The small molecule below binds the protein below.
Small molecule (SMILES): CC[C@H](O[P](=O)(O)OC[C@H]1O[C@@H](n2cc(C)c(=O)[nH]c2=O)C[C@@H]1O[P](=O)(O)OC[C@H]1O[C@@H](n2cc(C)c(=O)[nH]c2=O)C[C@@H]1O[P](=O)(O)OC[C@H]1O[C@@H](n2cc(C)c(=O)[nH]c2=O)C[C@@H]1O[P](=O)(O)OC[C@H]1O[C@@H](n2ccc(N)nc2=O)C[C@@H]1OP(=O)(O)O)[C@H](O)CO[P](=O)(O)O[C@H]1C[C@H](n2cc(C)c(=O)[nH]c2=O)O[C@@H]1CO[P](=O)(O)O[C@H]1C[C@H](n2cc(C)c(=O)[nH]c2=O)O[C@@H]1CO[P](=O)(O)O[C@H]1C[C@H](n2cc(C)c(=O)[nH]c2=O)O[C@@H]1CO

Binding-site contacts:
Ligand atom OP1 contacts residue ARG104 of chain 1.A at 2.7 Å (salt-bridge).
Ligand atom C4' contacts residue GLN100 of chain 1.A at 3.4 Å.
Ligand atom N3 contacts residue GLY59 of chain 1.A at 3.3 Å (h-bond).
Ligand atom C3' contacts residue LYS145 of chain 1.A at 3.2 Å.
Ligand atom C1' contacts residue GLN100 of chain 1.A at 3.3 Å.
Ligand atom OP1 contacts residue LYS145 of chain 1.A at 3.4 Å (salt-bridge).
Ligand atom C4' contacts residue SER178 of chain 1.A at 3.6 Å.
Ligand atom O1P contacts residue GLY59 of chain 1.A at 3.1 Å (h-bond).
Ligand atom O2 contacts residue ARG96 of chain 1.A at 2.9 Å (salt-bridge).
Ligand atom C2 contacts residue GLY59 of chain 1.A at 3.4 Å.
Ligand atom O2P contacts residue GLY61 of chain 1.A at 3.5 Å (h-bond).
Ligand atom O2 contacts residue TYR55 of chain 1.A at 3.5 Å.
Ligand atom O3' contacts residue LYS145 of chain 1.A at 2.9 Å (salt-bridge).
Ligand atom C2' contacts residue LYS145 of chain 1.A at 2.6 Å.
Ligand atom C4' contacts residue TYR55 of chain 1.A at 3.4 Å (hydrophobic).
Ligand atom N3 contacts residue GLN56 of chain 1.A at 3.3 Å (h-bond).
Ligand atom C6 contacts residue LEU57 of chain 1.A at 3.3 Å (hydrophobic).
Ligand atom C4 contacts residue GLN56 of chain 1.A at 3.5 Å.
Ligand atom O4' contacts residue GLN100 of chain 1.A at 3.4 Å (h-bond).
Ligand atom O2 contacts residue GLY59 of chain 1.A at 3.3 Å.
Ligand atom OP2 contacts residue LYS145 of chain 1.A at 2.6 Å (salt-bridge).
Ligand atom C7 contacts residue ARG96 of chain 1.A at 3.5 Å.
Ligand atom O2 contacts residue LEU97 of chain 1.A at 3.6 Å.
Ligand atom O3' contacts residue ARG104 of chain 1.A at 3.2 Å (salt-bridge).
Ligand atom OP1 contacts residue SER144 of chain 1.A at 3.6 Å.
Ligand atom C1' contacts residue LYS145 of chain 1.A at 1.5 Å.
Ligand atom C1' contacts residue ASP177 of chain 1.A at 3.6 Å.
Ligand atom OP2 contacts residue VAL140 of chain 1.A at 3.5 Å.
Ligand atom O4' contacts residue SER178 of chain 1.A at 2.7 Å (h-bond).
Ligand atom N3 contacts residue THR58 of chain 1.A at 3.5 Å.
Ligand atom C4 contacts residue THR58 of chain 1.A at 3.6 Å.
Ligand atom P contacts residue LYS145 of chain 1.A at 3.4 Å.
Ligand atom O4' contacts residue ARG179 of chain 1.A at 3.4 Å (salt-bridge).
Ligand atom C5 contacts residue LEU57 of chain 1.A at 3.3 Å (hydrophobic).
Ligand atom C7 contacts residue LEU57 of chain 1.A at 3.5 Å (hydrophobic).
Ligand atom OP1 contacts residue THR146 of chain 1.A at 2.6 Å (h-bond).
Ligand atom OP1 contacts residue GLN56 of chain 1.A at 2.9 Å (h-bond).
Ligand atom OP1 contacts residue TYR55 of chain 1.A at 3.5 Å.
Ligand atom P contacts residue ARG104 of chain 1.A at 3.4 Å.
Ligand atom O4' contacts residue TYR55 of chain 1.A at 3.3 Å.

Sequence of chain 1.A:
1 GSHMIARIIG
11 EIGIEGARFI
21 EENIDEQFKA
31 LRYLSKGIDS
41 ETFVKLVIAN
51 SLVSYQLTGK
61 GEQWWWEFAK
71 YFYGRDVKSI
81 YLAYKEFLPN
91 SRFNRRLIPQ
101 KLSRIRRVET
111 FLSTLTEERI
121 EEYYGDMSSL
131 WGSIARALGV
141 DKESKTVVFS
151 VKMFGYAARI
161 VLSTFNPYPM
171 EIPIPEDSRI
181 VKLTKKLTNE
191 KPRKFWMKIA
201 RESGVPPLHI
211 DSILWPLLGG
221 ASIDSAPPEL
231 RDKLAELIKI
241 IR